Binding-site contacts:
Ligand atom PA contacts residue LYS369 of chain 1.A at 3.6 Å.
Ligand atom O3A contacts residue MG1 of chain 1.B at 3.2 Å.
Ligand atom N3 contacts residue LEU344 of chain 1.A at 3.6 Å.
Ligand atom O3G contacts residue ARG465 of chain 1.A at 2.9 Å (salt-bridge).
Ligand atom C2 contacts residue GLY418 of chain 1.A at 3.8 Å.
Ligand atom O3A contacts residue LYS369 of chain 1.A at 3.7 Å.
Ligand atom O1A contacts residue LYS369 of chain 1.A at 2.8 Å (salt-bridge).
Ligand atom C5' contacts residue MG1 of chain 1.B at 3.7 Å.
Ligand atom O2G contacts residue ASP479 of chain 1.A at 2.4 Å (salt-bridge).
Ligand atom O2' contacts residue LEU344 of chain 1.A at 3.6 Å (h-bond).
Ligand atom O1A contacts residue GLY347 of chain 1.A at 3.8 Å.
Ligand atom O1G contacts residue ASN348 of chain 1.A at 3.8 Å.
Ligand atom N7 contacts residue MET414 of chain 1.A at 3.7 Å.
Ligand atom O2A contacts residue ASP479 of chain 1.A at 3.0 Å (salt-bridge).
Ligand atom O2G contacts residue MG1 of chain 1.B at 3.3 Å.
Ligand atom N1 contacts residue ALA367 of chain 1.A at 3.4 Å.
Ligand atom O2B contacts residue ARG465 of chain 1.A at 3.1 Å (salt-bridge).
Ligand atom O2A contacts residue MG1 of chain 1.B at 2.3 Å.
Ligand atom O2B contacts residue ASN466 of chain 1.A at 3.2 Å (h-bond).
Ligand atom N1 contacts residue ALA417 of chain 1.A at 3.3 Å (h-bond).
Ligand atom N6 contacts residue GLU415 of chain 1.A at 3.0 Å (salt-bridge).
Ligand atom N3B contacts residue ARG465 of chain 1.A at 3.8 Å.
Ligand atom C2 contacts residue ALA417 of chain 1.A at 3.4 Å (hydrophobic).
Ligand atom O3A contacts residue ASP479 of chain 1.A at 3.6 Å.
Ligand atom C2 contacts residue LEU344 of chain 1.A at 3.5 Å (hydrophobic).
Ligand atom O2B contacts residue MG1 of chain 1.B at 2.4 Å.
Ligand atom N6 contacts residue ALA367 of chain 1.A at 3.3 Å.
Ligand atom C6 contacts residue ALA367 of chain 1.A at 3.4 Å (hydrophobic).
Ligand atom O3A contacts residue GLY347 of chain 1.A at 3.6 Å.
Ligand atom PB contacts residue MG1 of chain 1.B at 3.3 Å.
Ligand atom C5 contacts residue LEU468 of chain 1.A at 3.5 Å (hydrophobic).
Ligand atom O1A contacts residue VAL352 of chain 1.A at 3.4 Å.
Ligand atom N7 contacts residue LEU468 of chain 1.A at 3.6 Å.
Ligand atom C8 contacts residue VAL352 of chain 1.A at 3.8 Å (hydrophobic).
Ligand atom O3' contacts residue PRO421 of chain 1.A at 3.1 Å.
Ligand atom PA contacts residue ASP479 of chain 1.A at 3.8 Å.
Ligand atom O2G contacts residue ASN466 of chain 1.A at 3.1 Å (h-bond).
Ligand atom C6 contacts residue LEU468 of chain 1.A at 3.8 Å (hydrophobic).
Ligand atom O1G contacts residue PHE349 of chain 1.A at 3.7 Å.
Ligand atom PA contacts residue MG1 of chain 1.B at 3.2 Å.

This small molecule binds to this protein.
Small molecule (SMILES): Nc1ncnc2c1ncn2[C@@H]1O[C@H](CO[P](=O)(O)O[P](=O)(O)NP(=O)(O)O)[C@@H](O)[C@H]1O

Sequence of chain 1.A:
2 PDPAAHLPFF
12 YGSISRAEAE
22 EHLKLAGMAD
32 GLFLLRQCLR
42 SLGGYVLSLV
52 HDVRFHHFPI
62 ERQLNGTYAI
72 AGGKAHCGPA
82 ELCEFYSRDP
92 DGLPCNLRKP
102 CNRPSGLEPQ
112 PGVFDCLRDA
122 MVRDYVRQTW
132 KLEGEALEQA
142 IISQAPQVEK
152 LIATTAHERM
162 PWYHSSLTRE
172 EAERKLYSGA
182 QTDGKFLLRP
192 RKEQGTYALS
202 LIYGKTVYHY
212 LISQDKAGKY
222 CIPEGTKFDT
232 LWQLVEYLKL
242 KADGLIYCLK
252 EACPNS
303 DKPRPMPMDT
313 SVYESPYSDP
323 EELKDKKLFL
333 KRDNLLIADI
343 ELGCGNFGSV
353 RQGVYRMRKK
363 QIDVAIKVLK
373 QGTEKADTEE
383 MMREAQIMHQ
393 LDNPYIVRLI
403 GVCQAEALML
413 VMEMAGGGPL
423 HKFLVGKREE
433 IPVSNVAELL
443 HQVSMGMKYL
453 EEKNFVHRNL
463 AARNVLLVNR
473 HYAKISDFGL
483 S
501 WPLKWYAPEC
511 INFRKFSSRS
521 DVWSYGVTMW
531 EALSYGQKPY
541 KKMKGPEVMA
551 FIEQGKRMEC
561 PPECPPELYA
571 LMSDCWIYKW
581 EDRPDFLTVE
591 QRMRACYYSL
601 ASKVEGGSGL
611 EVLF